A protein and the small-molecule ligand that binds it are described below.
Small molecule (SMILES): C[C@@H](N)C1CCC(C(=O)Nc2ccncc2)CC1

Sequence of chain 2.A:
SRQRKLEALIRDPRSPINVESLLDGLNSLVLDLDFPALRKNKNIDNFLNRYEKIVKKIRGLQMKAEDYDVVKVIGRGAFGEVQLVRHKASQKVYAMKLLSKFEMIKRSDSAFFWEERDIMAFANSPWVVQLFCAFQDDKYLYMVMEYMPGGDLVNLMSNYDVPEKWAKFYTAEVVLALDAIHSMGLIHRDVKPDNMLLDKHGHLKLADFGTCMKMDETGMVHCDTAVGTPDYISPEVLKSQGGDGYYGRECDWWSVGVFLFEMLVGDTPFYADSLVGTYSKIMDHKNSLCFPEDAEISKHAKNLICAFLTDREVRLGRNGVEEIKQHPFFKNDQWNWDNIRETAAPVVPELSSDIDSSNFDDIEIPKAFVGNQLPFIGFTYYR

Binding-site contacts:
Ligand atom O23 contacts residue ALA216 of chain 2.A at 3.9 Å.
Ligand atom C15 contacts residue PHE369 of chain 2.A at 3.8 Å (hydrophobic).
Ligand atom C35 contacts residue ASP217 of chain 2.A at 4.0 Å.
Ligand atom C12 contacts residue MET157 of chain 2.A at 3.8 Å (hydrophobic).
Ligand atom C15 contacts residue ILE83 of chain 2.A at 3.8 Å (hydrophobic).
Ligand atom C42 contacts residue ASN204 of chain 2.A at 3.5 Å.
Ligand atom O23 contacts residue LYS106 of chain 2.A at 4.0 Å.
Ligand atom N43 contacts residue ASN204 of chain 2.A at 2.8 Å (h-bond).
Ligand atom C32 contacts residue VAL91 of chain 2.A at 3.5 Å (hydrophobic).
Ligand atom C16 contacts residue LEU206 of chain 2.A at 4.0 Å (hydrophobic).
Ligand atom N21 contacts residue VAL91 of chain 2.A at 3.9 Å.
Ligand atom C41 contacts residue ASN204 of chain 2.A at 3.5 Å.
Ligand atom C16 contacts residue ILE83 of chain 2.A at 3.7 Å (hydrophobic).
Ligand atom C33 contacts residue PHE88 of chain 2.A at 3.8 Å (hydrophobic).
Ligand atom N11 contacts residue GLU155 of chain 2.A at 3.9 Å.
Ligand atom C35 contacts residue ASP203 of chain 2.A at 3.2 Å.
Ligand atom C35 contacts residue ASN204 of chain 2.A at 3.1 Å.
Ligand atom N21 contacts residue LEU206 of chain 2.A at 3.9 Å.
Ligand atom N11 contacts residue ALA104 of chain 2.A at 3.7 Å.
Ligand atom N43 contacts residue LYS201 of chain 2.A at 3.9 Å.
Ligand atom N43 contacts residue ASP217 of chain 2.A at 2.6 Å (salt-bridge).
Ligand atom C41 contacts residue ASP217 of chain 2.A at 3.4 Å.
Ligand atom N11 contacts residue MET157 of chain 2.A at 3.0 Å (h-bond).
Ligand atom C14 contacts residue LEU206 of chain 2.A at 3.8 Å (hydrophobic).
Ligand atom C15 contacts residue LEU206 of chain 2.A at 3.7 Å (hydrophobic).
Ligand atom C12 contacts residue ALA104 of chain 2.A at 3.6 Å (hydrophobic).
Ligand atom C36 contacts residue ASP203 of chain 2.A at 3.9 Å.
Ligand atom C16 contacts residue MET157 of chain 2.A at 3.8 Å (hydrophobic).
Ligand atom C16 contacts residue PHE369 of chain 2.A at 3.7 Å (hydrophobic).
Ligand atom N11 contacts residue TYR156 of chain 2.A at 4.0 Å.
Ligand atom C22 contacts residue LEU206 of chain 2.A at 4.1 Å (hydrophobic).
Ligand atom C34 contacts residue ASP217 of chain 2.A at 3.3 Å.
Ligand atom C42 contacts residue LYS201 of chain 2.A at 3.8 Å.
Ligand atom C42 contacts residue ASP203 of chain 2.A at 3.9 Å.
Ligand atom C36 contacts residue ALA216 of chain 2.A at 4.1 Å (hydrophobic).
Ligand atom C22 contacts residue VAL91 of chain 2.A at 4.0 Å (hydrophobic).
Ligand atom C34 contacts residue ASN204 of chain 2.A at 3.8 Å.
Ligand atom C14 contacts residue VAL91 of chain 2.A at 4.1 Å (hydrophobic).
Ligand atom C13 contacts residue MET154 of chain 2.A at 3.9 Å (hydrophobic).
Ligand atom C12 contacts residue GLU155 of chain 2.A at 3.5 Å.